This small molecule binds to this protein.
Small molecule (SMILES): CC(=O)N[C@@H]1[C@@H](O)[C@H](O)[C@@H](CO)O[C@H]1O

Binding-site contacts:
Ligand atom C2 contacts residue ASN222 of chain 2.A at 2.2 Å.
Ligand atom C7 contacts residue THR219 of chain 2.A at 4.0 Å.
Ligand atom O7 contacts residue ILE185 of chain 2.A at 4.1 Å.
Ligand atom C8 contacts residue THR219 of chain 2.A at 3.9 Å.
Ligand atom O6 contacts residue ALA16 of chain 3.B at 4.0 Å.
Ligand atom N2 contacts residue ASN222 of chain 2.A at 2.6 Å (h-bond).
Ligand atom C2 contacts residue THR219 of chain 2.A at 4.5 Å.
Ligand atom C5 contacts residue ASN222 of chain 2.A at 3.6 Å.
Ligand atom O5 contacts residue ASN222 of chain 2.A at 2.4 Å (h-bond).
Ligand atom C1 contacts residue SER223 of chain 2.A at 4.3 Å.
Ligand atom C6 contacts residue GLY15 of chain 3.B at 4.3 Å.
Ligand atom C7 contacts residue ILE185 of chain 2.A at 4.2 Å (hydrophobic).
Ligand atom N2 contacts residue THR219 of chain 2.A at 3.4 Å (h-bond).
Ligand atom O7 contacts residue THR183 of chain 2.A at 4.0 Å.
Ligand atom C4 contacts residue ASN222 of chain 2.A at 4.1 Å.
Ligand atom C6 contacts residue SER223 of chain 2.A at 4.3 Å.
Ligand atom O6 contacts residue SER223 of chain 2.A at 3.1 Å (h-bond).
Ligand atom O5 contacts residue SER223 of chain 2.A at 4.0 Å.
Ligand atom C1 contacts residue ASN222 of chain 2.A at 1.4 Å.
Ligand atom O7 contacts residue ASN222 of chain 2.A at 4.2 Å.
Ligand atom O6 contacts residue PRO14 of chain 3.B at 4.1 Å.
Ligand atom C3 contacts residue ASN222 of chain 2.A at 3.6 Å.
Ligand atom C8 contacts residue ILE185 of chain 2.A at 3.6 Å (hydrophobic).
Ligand atom C7 contacts residue ASN222 of chain 2.A at 3.8 Å.
Ligand atom O6 contacts residue GLY15 of chain 3.B at 3.7 Å.
Ligand atom C7 contacts residue THR183 of chain 2.A at 4.5 Å.

Sequence of chain 2.A:
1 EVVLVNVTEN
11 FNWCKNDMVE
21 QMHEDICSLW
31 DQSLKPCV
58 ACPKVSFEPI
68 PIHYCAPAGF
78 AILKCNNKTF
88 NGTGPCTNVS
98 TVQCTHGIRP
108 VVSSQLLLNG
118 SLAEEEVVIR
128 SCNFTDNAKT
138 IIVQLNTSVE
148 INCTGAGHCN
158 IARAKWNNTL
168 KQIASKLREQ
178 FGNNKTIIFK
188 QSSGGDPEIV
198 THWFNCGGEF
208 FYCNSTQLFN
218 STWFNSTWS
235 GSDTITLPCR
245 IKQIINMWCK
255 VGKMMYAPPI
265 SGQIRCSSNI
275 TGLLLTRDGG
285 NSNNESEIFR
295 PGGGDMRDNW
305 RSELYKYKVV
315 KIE

Sequence of chain 3.B:
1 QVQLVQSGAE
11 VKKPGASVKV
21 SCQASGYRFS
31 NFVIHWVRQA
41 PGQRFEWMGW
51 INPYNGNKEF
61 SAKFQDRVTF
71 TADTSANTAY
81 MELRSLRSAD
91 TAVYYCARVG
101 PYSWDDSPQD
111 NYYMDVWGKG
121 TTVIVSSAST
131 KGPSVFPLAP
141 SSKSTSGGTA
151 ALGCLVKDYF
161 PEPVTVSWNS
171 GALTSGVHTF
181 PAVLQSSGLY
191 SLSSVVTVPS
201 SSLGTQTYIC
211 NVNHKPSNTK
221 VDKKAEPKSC